Binding-site contacts:
Ligand atom C7 contacts residue TRP162 of chain 1.B at 4.5 Å (hydrophobic).
Ligand atom O2 contacts residue VAL158 of chain 1.B at 3.7 Å.
Ligand atom C2 contacts residue ILE194 of chain 1.B at 3.9 Å (hydrophobic).
Ligand atom C14 contacts residue MET157 of chain 1.B at 4.1 Å (hydrophobic).
Ligand atom O1 contacts residue PHE202 of chain 1.B at 3.4 Å.
Ligand atom C6 contacts residue TYR129 of chain 1.B at 4.0 Å (hydrophobic).
Ligand atom S contacts residue TYR185 of chain 1.B at 3.8 Å.
Ligand atom O3 contacts residue TYR185 of chain 1.B at 2.5 Å (h-bond).
Ligand atom O2 contacts residue TYR185 of chain 1.B at 4.1 Å.
Ligand atom C9 contacts residue TRP162 of chain 1.B at 3.5 Å (hydrophobic).
Ligand atom C10 contacts residue TYR185 of chain 1.B at 3.1 Å (hydrophobic).
Ligand atom C11 contacts residue TYR185 of chain 1.B at 3.0 Å (hydrophobic).
Ligand atom C15 contacts residue PHE149 of chain 1.B at 3.9 Å (hydrophobic).
Ligand atom O contacts residue PHE202 of chain 1.B at 3.7 Å.
Ligand atom C7 contacts residue TYR129 of chain 1.B at 3.5 Å (hydrophobic).
Ligand atom O contacts residue TYR129 of chain 1.B at 3.1 Å.
Ligand atom C7 contacts residue PHE149 of chain 1.B at 4.2 Å (hydrophobic).
Ligand atom C4 contacts residue PHE139 of chain 1.B at 4.1 Å (hydrophobic).
Ligand atom S contacts residue PHE139 of chain 1.B at 4.2 Å.
Ligand atom C14 contacts residue PHE149 of chain 1.B at 4.1 Å (hydrophobic).
Ligand atom O1 contacts residue PHE139 of chain 1.B at 3.7 Å.
Ligand atom O contacts residue PHE139 of chain 1.B at 3.9 Å.
Ligand atom O1 contacts residue TYR185 of chain 1.B at 3.4 Å (h-bond).
Ligand atom C8 contacts residue PHE149 of chain 1.B at 3.9 Å (hydrophobic).
Ligand atom C5 contacts residue TYR129 of chain 1.B at 4.4 Å (hydrophobic).
Ligand atom C3 contacts residue ILE194 of chain 1.B at 3.8 Å (hydrophobic).
Ligand atom C5 contacts residue PHE139 of chain 1.B at 4.3 Å (hydrophobic).
Ligand atom O2 contacts residue ILE159 of chain 1.B at 3.9 Å.
Ligand atom S contacts residue PHE202 of chain 1.B at 4.3 Å.
Ligand atom C3 contacts residue TYR185 of chain 1.B at 3.5 Å (hydrophobic).
Ligand atom C12 contacts residue TYR185 of chain 1.B at 3.5 Å (hydrophobic).
Ligand atom C4 contacts residue TYR185 of chain 1.B at 4.1 Å (hydrophobic).
Ligand atom C8 contacts residue TRP162 of chain 1.B at 3.6 Å (hydrophobic).
Ligand atom C contacts residue PHE139 of chain 1.B at 4.0 Å (hydrophobic).
Ligand atom N contacts residue TYR185 of chain 1.B at 3.4 Å (h-bond).

Sequence of chain 1.B:
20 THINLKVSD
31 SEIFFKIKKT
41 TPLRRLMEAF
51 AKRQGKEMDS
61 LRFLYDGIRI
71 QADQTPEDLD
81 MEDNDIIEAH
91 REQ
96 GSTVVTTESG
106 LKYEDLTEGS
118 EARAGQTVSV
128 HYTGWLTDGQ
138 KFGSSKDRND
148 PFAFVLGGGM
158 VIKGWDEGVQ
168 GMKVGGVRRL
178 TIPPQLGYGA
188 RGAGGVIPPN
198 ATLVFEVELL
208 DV

The protein below binds the small molecule below.
Small molecule (SMILES): O=C(OCCCc1cccnc1)[C@@H]1CCCCN1S(=O)(=O)c1cccc([N+](=O)[O-])c1